Sequence of chain 33.K:
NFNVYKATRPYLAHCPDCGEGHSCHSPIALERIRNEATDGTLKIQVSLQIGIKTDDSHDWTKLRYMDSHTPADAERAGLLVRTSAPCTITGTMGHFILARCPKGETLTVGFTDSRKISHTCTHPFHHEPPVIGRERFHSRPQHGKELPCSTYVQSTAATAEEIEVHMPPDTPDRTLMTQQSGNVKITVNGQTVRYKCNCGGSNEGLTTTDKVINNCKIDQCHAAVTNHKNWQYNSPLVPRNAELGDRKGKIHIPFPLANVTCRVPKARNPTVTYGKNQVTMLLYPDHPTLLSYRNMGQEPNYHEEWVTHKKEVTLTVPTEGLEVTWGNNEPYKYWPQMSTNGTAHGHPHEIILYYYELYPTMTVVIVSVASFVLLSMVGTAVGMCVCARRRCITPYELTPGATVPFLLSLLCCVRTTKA

Binding-site contacts:
Ligand atom C1 contacts residue THR116 of chain 33.J at 4.0 Å.
Ligand atom O5 contacts residue LYS181 of chain 33.J at 4.4 Å.
Ligand atom C3 contacts residue LYS181 of chain 33.J at 4.4 Å.
Ligand atom C8 contacts residue ASN259 of chain 33.K at 4.4 Å.
Ligand atom C2 contacts residue ASN259 of chain 33.K at 2.5 Å.
Ligand atom C2 contacts residue THR116 of chain 33.J at 3.8 Å.
Ligand atom C5 contacts residue ASN259 of chain 33.K at 3.7 Å.
Ligand atom C1 contacts residue ASN259 of chain 33.K at 1.4 Å.
Ligand atom O4 contacts residue LYS181 of chain 33.J at 4.0 Å.
Ligand atom C7 contacts residue THR116 of chain 33.J at 3.8 Å.
Ligand atom C7 contacts residue ASN259 of chain 33.K at 3.2 Å.
Ligand atom O6 contacts residue LYS181 of chain 33.J at 4.3 Å.
Ligand atom C4 contacts residue ASN259 of chain 33.K at 4.2 Å.
Ligand atom C3 contacts residue ASN259 of chain 33.K at 3.8 Å.
Ligand atom N2 contacts residue ASN259 of chain 33.K at 2.9 Å (h-bond).
Ligand atom C6 contacts residue LYS181 of chain 33.J at 4.2 Å.
Ligand atom C3 contacts residue THR116 of chain 33.J at 4.0 Å.
Ligand atom N2 contacts residue THR116 of chain 33.J at 3.0 Å (h-bond).
Ligand atom C5 contacts residue LYS181 of chain 33.J at 3.5 Å.
Ligand atom O7 contacts residue ASN259 of chain 33.K at 3.0 Å (h-bond).
Ligand atom C8 contacts residue THR116 of chain 33.J at 3.8 Å.
Ligand atom O3 contacts residue THR116 of chain 33.J at 4.4 Å.
Ligand atom C4 contacts residue LYS181 of chain 33.J at 4.2 Å.
Ligand atom O5 contacts residue ASN259 of chain 33.K at 2.4 Å (h-bond).

A small-molecule ligand and the protein it binds are described below.
Small molecule (SMILES): CC(=O)N[C@@H]1[C@@H](O)[C@H](O)[C@@H](CO)O[C@H]1O

Sequence of chain 33.J:
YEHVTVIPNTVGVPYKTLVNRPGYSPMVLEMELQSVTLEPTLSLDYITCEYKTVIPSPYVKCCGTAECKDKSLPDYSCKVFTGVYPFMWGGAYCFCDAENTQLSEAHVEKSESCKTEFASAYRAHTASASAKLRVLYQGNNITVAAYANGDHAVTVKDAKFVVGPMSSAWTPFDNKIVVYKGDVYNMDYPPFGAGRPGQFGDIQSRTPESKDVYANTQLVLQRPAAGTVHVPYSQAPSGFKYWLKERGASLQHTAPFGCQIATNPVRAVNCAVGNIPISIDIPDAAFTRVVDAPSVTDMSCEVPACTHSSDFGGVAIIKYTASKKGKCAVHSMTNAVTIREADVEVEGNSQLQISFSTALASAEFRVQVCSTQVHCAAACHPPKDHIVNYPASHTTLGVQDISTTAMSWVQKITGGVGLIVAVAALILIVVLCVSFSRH